Sequence of chain 1.C:
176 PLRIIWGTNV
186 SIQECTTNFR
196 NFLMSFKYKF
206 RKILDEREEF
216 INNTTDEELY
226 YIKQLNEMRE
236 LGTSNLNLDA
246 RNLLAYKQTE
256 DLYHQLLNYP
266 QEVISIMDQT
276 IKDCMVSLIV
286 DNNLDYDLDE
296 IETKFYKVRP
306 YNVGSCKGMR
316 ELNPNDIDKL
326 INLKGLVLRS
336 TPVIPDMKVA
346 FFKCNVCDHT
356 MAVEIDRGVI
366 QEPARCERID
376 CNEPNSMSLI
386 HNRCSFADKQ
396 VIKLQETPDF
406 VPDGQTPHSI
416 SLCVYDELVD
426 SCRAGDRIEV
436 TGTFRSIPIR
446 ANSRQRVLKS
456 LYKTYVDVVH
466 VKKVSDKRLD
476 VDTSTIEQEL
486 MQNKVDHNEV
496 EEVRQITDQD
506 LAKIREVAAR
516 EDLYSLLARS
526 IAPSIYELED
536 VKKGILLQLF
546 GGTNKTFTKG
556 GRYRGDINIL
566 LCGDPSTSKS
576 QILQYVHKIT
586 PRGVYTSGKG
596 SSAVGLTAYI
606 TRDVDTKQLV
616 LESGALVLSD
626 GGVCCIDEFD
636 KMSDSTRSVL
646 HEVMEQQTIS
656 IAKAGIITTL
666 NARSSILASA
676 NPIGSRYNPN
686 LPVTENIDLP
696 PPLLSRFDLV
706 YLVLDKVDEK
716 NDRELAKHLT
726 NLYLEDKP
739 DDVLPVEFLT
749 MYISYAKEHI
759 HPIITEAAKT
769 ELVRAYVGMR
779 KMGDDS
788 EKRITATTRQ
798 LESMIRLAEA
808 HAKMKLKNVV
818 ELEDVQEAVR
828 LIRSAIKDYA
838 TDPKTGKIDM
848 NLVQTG

Binding-site contacts:
Ligand atom N7 contacts residue SER573 of chain 1.C at 3.6 Å.
Ligand atom O2G contacts residue PRO570 of chain 1.C at 3.3 Å.
Ligand atom O3B contacts residue ARG687 of chain 1.F at 3.4 Å (salt-bridge).
Ligand atom O3A contacts residue ARG687 of chain 1.F at 2.9 Å (salt-bridge).
Ligand atom O5' contacts residue GLU542 of chain 1.F at 3.5 Å (salt-bridge).
Ligand atom O3B contacts residue LYS574 of chain 1.C at 3.5 Å (salt-bridge).
Ligand atom O3G contacts residue MG1 of chain 1.S at 2.4 Å.
Ligand atom O2' contacts residue LEU690 of chain 1.F at 3.3 Å.
Ligand atom C5 contacts residue SER573 of chain 1.C at 3.5 Å.
Ligand atom O2B contacts residue LYS574 of chain 1.C at 3.4 Å (salt-bridge).
Ligand atom O2G contacts residue ARG593 of chain 1.F at 2.9 Å (salt-bridge).
Ligand atom O5' contacts residue ARG687 of chain 1.F at 3.2 Å (salt-bridge).
Ligand atom N6 contacts residue TYR531 of chain 1.C at 3.6 Å (h-bond).
Ligand atom O2A contacts residue SER573 of chain 1.C at 2.6 Å (h-bond).
Ligand atom O3G contacts residue ARG593 of chain 1.F at 2.4 Å (salt-bridge).
Ligand atom O4' contacts residue LEU690 of chain 1.F at 3.5 Å.
Ligand atom N6 contacts residue SER573 of chain 1.C at 3.5 Å (h-bond).
Ligand atom O3B contacts residue SER571 of chain 1.C at 3.1 Å (h-bond).
Ligand atom O1B contacts residue SER575 of chain 1.C at 2.7 Å (h-bond).
Ligand atom S1G contacts residue ASN676 of chain 1.C at 3.0 Å (h-bond).
Ligand atom PB contacts residue MG1 of chain 1.S at 3.4 Å.
Ligand atom C5' contacts residue ARG687 of chain 1.F at 3.4 Å.
Ligand atom C2 contacts residue TYR531 of chain 1.C at 3.5 Å (hydrophobic).
Ligand atom O2B contacts residue SER573 of chain 1.C at 3.0 Å (h-bond).
Ligand atom S1G contacts residue LYS574 of chain 1.C at 3.5 Å (salt-bridge).
Ligand atom O1A contacts residue SER573 of chain 1.C at 3.4 Å.
Ligand atom N7 contacts residue SER571 of chain 1.C at 3.4 Å (h-bond).
Ligand atom O2G contacts residue ALA589 of chain 1.F at 3.5 Å.
Ligand atom O3' contacts residue GLN576 of chain 1.C at 3.0 Å (h-bond).
Ligand atom O2B contacts residue THR572 of chain 1.C at 3.0 Å (h-bond).
Ligand atom PG contacts residue MG1 of chain 1.S at 3.3 Å.
Ligand atom PG contacts residue ARG687 of chain 1.F at 3.4 Å.
Ligand atom O1A contacts residue GLN576 of chain 1.C at 3.5 Å.
Ligand atom N1 contacts residue TYR531 of chain 1.C at 3.0 Å (h-bond).
Ligand atom O2A contacts residue SER571 of chain 1.C at 3.2 Å.
Ligand atom O1B contacts residue MG1 of chain 1.S at 2.2 Å.
Ligand atom O2G contacts residue ARG687 of chain 1.F at 2.7 Å (salt-bridge).
Ligand atom S1G contacts residue MG1 of chain 1.S at 3.4 Å.
Ligand atom O2A contacts residue THR572 of chain 1.C at 3.0 Å (h-bond).
Ligand atom C6 contacts residue SER573 of chain 1.C at 3.4 Å.

A protein and the small-molecule ligand that binds it are described below.
Small molecule (SMILES): Nc1ncnc2c1ncn2[C@@H]1O[C@H](COP(=O)(O)OP(=O)(O)OP(O)(O)=S)[C@@H](O)[C@H]1O

Sequence of chain 1.F:
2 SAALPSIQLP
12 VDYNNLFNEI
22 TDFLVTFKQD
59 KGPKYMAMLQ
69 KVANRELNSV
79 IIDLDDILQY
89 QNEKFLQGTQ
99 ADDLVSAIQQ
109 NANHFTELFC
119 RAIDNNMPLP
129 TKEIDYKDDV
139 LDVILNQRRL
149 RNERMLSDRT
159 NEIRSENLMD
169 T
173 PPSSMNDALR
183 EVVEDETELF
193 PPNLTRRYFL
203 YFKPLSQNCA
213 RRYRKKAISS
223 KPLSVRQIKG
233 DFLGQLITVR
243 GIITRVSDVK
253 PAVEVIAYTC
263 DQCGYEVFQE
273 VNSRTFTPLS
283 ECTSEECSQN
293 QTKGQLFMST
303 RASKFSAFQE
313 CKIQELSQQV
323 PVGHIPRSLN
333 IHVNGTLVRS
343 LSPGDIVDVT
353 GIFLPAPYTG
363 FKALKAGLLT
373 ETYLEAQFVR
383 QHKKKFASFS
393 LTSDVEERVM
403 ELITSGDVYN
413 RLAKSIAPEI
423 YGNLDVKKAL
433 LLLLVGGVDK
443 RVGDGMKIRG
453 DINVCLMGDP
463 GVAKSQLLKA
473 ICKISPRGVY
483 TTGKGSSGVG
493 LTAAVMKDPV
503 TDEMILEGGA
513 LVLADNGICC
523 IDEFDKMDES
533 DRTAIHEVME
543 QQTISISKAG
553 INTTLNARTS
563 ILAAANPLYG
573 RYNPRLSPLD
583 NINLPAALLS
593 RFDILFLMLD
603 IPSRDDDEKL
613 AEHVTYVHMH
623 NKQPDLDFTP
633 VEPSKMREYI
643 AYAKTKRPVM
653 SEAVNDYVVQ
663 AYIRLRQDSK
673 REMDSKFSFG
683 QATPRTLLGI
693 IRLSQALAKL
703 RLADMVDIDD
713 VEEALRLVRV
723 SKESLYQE